Sequence of chain 1.E:
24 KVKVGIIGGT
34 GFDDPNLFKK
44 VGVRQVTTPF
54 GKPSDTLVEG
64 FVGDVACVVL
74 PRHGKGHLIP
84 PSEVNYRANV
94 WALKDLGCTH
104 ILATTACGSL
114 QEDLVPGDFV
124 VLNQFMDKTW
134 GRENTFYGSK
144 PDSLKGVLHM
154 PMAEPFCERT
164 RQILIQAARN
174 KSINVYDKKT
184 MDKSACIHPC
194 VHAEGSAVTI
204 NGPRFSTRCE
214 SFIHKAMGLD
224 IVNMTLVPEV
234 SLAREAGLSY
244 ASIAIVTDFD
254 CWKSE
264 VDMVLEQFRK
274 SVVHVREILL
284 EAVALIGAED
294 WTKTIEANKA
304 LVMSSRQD

Binding-site contacts:
Ligand atom C5 contacts residue PHE208 of chain 1.E at 3.5 Å (hydrophobic).
Ligand atom N6 contacts residue PHE208 of chain 1.E at 4.0 Å.
Ligand atom C6 contacts residue ASP253 of chain 1.E at 4.0 Å.
Ligand atom N1 contacts residue PHE208 of chain 1.E at 3.6 Å.
Ligand atom C4 contacts residue PHE208 of chain 1.E at 3.6 Å (hydrophobic).
Ligand atom C8 contacts residue ASP251 of chain 1.E at 3.8 Å.
Ligand atom C5 contacts residue GLY111 of chain 1.E at 3.5 Å.
Ligand atom C5 contacts residue CYS110 of chain 1.E at 3.9 Å (hydrophobic).
Ligand atom C6 contacts residue PHE208 of chain 1.E at 3.6 Å (hydrophobic).
Ligand atom C4 contacts residue CYS110 of chain 1.E at 4.1 Å (hydrophobic).
Ligand atom C8 contacts residue CYS110 of chain 1.E at 3.7 Å (hydrophobic).
Ligand atom N7 contacts residue GLY111 of chain 1.E at 3.5 Å (h-bond).
Ligand atom N3 contacts residue MET227 of chain 1.E at 3.9 Å.
Ligand atom N9 contacts residue CYS110 of chain 1.E at 3.8 Å.
Ligand atom N6 contacts residue ASP253 of chain 1.E at 3.1 Å (salt-bridge).
Ligand atom N7 contacts residue CYS110 of chain 1.E at 3.5 Å.
Ligand atom N6 contacts residue ASP251 of chain 1.E at 3.4 Å (salt-bridge).
Ligand atom N3 contacts residue PHE208 of chain 1.E at 3.9 Å.
Ligand atom C4 contacts residue ALA109 of chain 1.E at 4.0 Å (hydrophobic).
Ligand atom N7 contacts residue PHE208 of chain 1.E at 4.0 Å.
Ligand atom N7 contacts residue THR250 of chain 1.E at 3.7 Å.
Ligand atom C2 contacts residue PHE208 of chain 1.E at 3.9 Å (hydrophobic).
Ligand atom C4 contacts residue VAL225 of chain 1.E at 3.8 Å (hydrophobic).
Ligand atom C2 contacts residue ASN226 of chain 1.E at 3.9 Å.
Ligand atom C2 contacts residue MET227 of chain 1.E at 4.0 Å (hydrophobic).
Ligand atom N1 contacts residue VAL225 of chain 1.E at 3.5 Å.
Ligand atom N9 contacts residue ALA109 of chain 1.E at 3.2 Å (h-bond).
Ligand atom N7 contacts residue ASP251 of chain 1.E at 3.0 Å (salt-bridge).
Ligand atom N6 contacts residue VAL225 of chain 1.E at 3.9 Å.
Ligand atom N3 contacts residue ASN226 of chain 1.E at 3.6 Å.
Ligand atom C2 contacts residue VAL225 of chain 1.E at 3.6 Å (hydrophobic).
Ligand atom C5 contacts residue VAL225 of chain 1.E at 4.0 Å (hydrophobic).
Ligand atom C6 contacts residue GLY111 of chain 1.E at 3.8 Å.
Ligand atom N1 contacts residue ASP253 of chain 1.E at 4.1 Å.
Ligand atom C8 contacts residue GLY111 of chain 1.E at 4.0 Å.
Ligand atom N3 contacts residue VAL225 of chain 1.E at 3.7 Å.
Ligand atom N6 contacts residue GLY111 of chain 1.E at 3.6 Å.
Ligand atom C6 contacts residue VAL225 of chain 1.E at 3.9 Å (hydrophobic).
Ligand atom C8 contacts residue THR250 of chain 1.E at 3.7 Å.
Ligand atom C8 contacts residue ALA109 of chain 1.E at 3.7 Å (hydrophobic).

A protein and the small-molecule ligand that binds it are described below.
Small molecule (SMILES): Nc1ncnc2[nH]cnc12